Sequence of chain 4.A:
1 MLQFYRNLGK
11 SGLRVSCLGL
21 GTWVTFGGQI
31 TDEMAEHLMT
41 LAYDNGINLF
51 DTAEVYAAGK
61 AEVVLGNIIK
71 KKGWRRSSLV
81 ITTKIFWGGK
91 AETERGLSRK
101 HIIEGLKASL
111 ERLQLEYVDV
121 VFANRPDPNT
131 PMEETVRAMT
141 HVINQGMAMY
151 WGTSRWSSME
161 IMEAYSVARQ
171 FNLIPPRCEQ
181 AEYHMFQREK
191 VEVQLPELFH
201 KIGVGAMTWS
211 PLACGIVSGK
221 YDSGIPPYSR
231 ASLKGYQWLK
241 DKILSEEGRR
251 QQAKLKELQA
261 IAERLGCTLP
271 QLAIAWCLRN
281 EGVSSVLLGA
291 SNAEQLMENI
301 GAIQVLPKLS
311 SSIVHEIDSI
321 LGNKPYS

This protein binds this small molecule.
Small molecule (SMILES): C[C@]12C=CC(=O)C=C1CC[C@@H]1[C@@H]2C(=O)C[C@@]2(C)[C@H]1CC[C@]2(O)C(O)=CO

Binding-site contacts:
Ligand atom C14 contacts residue TRP87 of chain 4.A at 4.2 Å (hydrophobic).
Ligand atom O3 contacts residue ASN124 of chain 4.A at 3.0 Å (h-bond).
Ligand atom C16 contacts residue ARG155 of chain 4.A at 3.9 Å.
Ligand atom C15 contacts residue ARG155 of chain 4.A at 3.5 Å.
Ligand atom C11 contacts residue VAL55 of chain 4.A at 4.1 Å (hydrophobic).
Ligand atom C1 contacts residue VAL55 of chain 4.A at 4.2 Å (hydrophobic).
Ligand atom C12 contacts residue VAL55 of chain 4.A at 3.9 Å (hydrophobic).
Ligand atom O3 contacts residue NDP1 of chain 4.B at 2.9 Å (h-bond).
Ligand atom O3 contacts residue ARG155 of chain 4.A at 3.8 Å.
Ligand atom C12 contacts residue TRP87 of chain 4.A at 3.6 Å (hydrophobic).
Ligand atom O2 contacts residue VAL55 of chain 4.A at 3.5 Å.
Ligand atom O5 contacts residue TRP23 of chain 4.A at 3.2 Å.
Ligand atom C4 contacts residue TRP87 of chain 4.A at 4.1 Å (hydrophobic).
Ligand atom C17 contacts residue NDP1 of chain 4.B at 3.4 Å.
Ligand atom C1 contacts residue TRP87 of chain 4.A at 3.9 Å (hydrophobic).
Ligand atom O5 contacts residue NDP1 of chain 4.B at 3.2 Å.
Ligand atom C2 contacts residue TRP87 of chain 4.A at 3.5 Å (hydrophobic).
Ligand atom O4 contacts residue NDP1 of chain 4.B at 3.1 Å (h-bond).
Ligand atom O1 contacts residue TRP87 of chain 4.A at 3.6 Å (h-bond).
Ligand atom C20 contacts residue ASN124 of chain 4.A at 4.2 Å.
Ligand atom C3 contacts residue TRP87 of chain 4.A at 3.5 Å (hydrophobic).
Ligand atom C21 contacts residue TYR56 of chain 4.A at 3.5 Å (hydrophobic).
Ligand atom C21 contacts residue NDP1 of chain 4.B at 3.2 Å.
Ligand atom C11 contacts residue TRP87 of chain 4.A at 4.0 Å (hydrophobic).
Ligand atom O4 contacts residue ASN124 of chain 4.A at 3.4 Å (h-bond).
Ligand atom O4 contacts residue LYS84 of chain 4.A at 3.6 Å.
Ligand atom C14 contacts residue ARG155 of chain 4.A at 3.9 Å.
Ligand atom C21 contacts residue TRP23 of chain 4.A at 3.3 Å (hydrophobic).
Ligand atom O5 contacts residue TYR56 of chain 4.A at 2.3 Å (h-bond).
Ligand atom C20 contacts residue TYR56 of chain 4.A at 3.7 Å (hydrophobic).
Ligand atom C9 contacts residue TRP87 of chain 4.A at 3.9 Å (hydrophobic).
Ligand atom C20 contacts residue NDP1 of chain 4.B at 3.3 Å.
Ligand atom O4 contacts residue TYR56 of chain 4.A at 3.1 Å (h-bond).
Ligand atom C16 contacts residue NDP1 of chain 4.B at 3.5 Å.
Ligand atom C18 contacts residue TRP23 of chain 4.A at 3.6 Å (hydrophobic).
Ligand atom O1 contacts residue ARG95 of chain 4.A at 4.4 Å.
Ligand atom C5 contacts residue TRP87 of chain 4.A at 4.4 Å (hydrophobic).
Ligand atom C17 contacts residue ASN124 of chain 4.A at 4.2 Å.
Ligand atom O3 contacts residue TRP87 of chain 4.A at 4.0 Å.
Ligand atom C8 contacts residue TRP87 of chain 4.A at 4.3 Å (hydrophobic).